Sequence of chain 1.C:
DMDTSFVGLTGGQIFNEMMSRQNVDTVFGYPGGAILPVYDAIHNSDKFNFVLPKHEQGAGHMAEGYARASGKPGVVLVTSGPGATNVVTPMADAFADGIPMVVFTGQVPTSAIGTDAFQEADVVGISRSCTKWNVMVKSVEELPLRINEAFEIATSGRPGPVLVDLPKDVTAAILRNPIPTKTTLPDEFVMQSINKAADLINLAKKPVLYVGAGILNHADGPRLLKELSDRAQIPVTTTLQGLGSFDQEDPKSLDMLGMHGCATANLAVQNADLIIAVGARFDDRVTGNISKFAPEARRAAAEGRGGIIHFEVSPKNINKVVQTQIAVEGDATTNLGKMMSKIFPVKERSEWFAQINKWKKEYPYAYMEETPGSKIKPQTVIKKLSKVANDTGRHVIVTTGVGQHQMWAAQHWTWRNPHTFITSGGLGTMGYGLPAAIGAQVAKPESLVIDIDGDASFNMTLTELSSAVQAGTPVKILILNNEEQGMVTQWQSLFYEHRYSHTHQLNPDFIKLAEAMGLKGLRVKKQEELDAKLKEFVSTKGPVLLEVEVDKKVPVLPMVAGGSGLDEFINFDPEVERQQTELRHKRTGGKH

Sequence of chain 1.B:
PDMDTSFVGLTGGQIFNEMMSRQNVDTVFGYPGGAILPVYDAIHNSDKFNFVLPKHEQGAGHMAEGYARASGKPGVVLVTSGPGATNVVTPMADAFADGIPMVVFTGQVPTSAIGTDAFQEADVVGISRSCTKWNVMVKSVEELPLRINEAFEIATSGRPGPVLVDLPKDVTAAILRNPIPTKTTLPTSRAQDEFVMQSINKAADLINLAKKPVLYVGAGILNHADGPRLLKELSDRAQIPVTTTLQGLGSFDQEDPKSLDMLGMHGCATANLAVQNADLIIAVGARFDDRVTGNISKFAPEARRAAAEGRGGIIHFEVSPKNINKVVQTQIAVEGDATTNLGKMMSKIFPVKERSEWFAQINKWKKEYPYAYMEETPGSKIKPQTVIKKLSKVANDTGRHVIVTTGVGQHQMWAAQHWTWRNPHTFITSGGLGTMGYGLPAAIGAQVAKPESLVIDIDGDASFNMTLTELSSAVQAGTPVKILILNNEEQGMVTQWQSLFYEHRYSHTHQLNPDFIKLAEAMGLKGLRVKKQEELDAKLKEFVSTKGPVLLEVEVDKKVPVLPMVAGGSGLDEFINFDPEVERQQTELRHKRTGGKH

A protein and the small-molecule ligand that binds it are described below.
Small molecule (SMILES): CC(=O)OO

Binding-site contacts:
Ligand atom C contacts residue GLN192 of chain 1.B at 3.8 Å.
Ligand atom OX1 contacts residue TP91 of chain 1.R at 3.5 Å.
Ligand atom OX1 contacts residue PXD1 of chain 1.P at 4.0 Å.
Ligand atom O contacts residue GLN192 of chain 1.B at 3.2 Å (h-bond).
Ligand atom CH3 contacts residue PXD1 of chain 1.P at 3.2 Å.
Ligand atom OX1 contacts residue GLY105 of chain 1.B at 3.3 Å.
Ligand atom CH3 contacts residue MET572 of chain 1.C at 3.6 Å (hydrophobic).
Ligand atom O contacts residue VAL487 of chain 1.C at 3.7 Å.
Ligand atom OX1 contacts residue GLN192 of chain 1.B at 3.4 Å (h-bond).
Ligand atom OX1 contacts residue GLY106 of chain 1.B at 2.4 Å (h-bond).
Ligand atom OXT contacts residue GLN192 of chain 1.B at 2.8 Å (h-bond).
Ligand atom O contacts residue TP91 of chain 1.R at 2.9 Å (h-bond).
Ligand atom OXT contacts residue TP91 of chain 1.R at 3.8 Å.
Ligand atom OXT contacts residue PXD1 of chain 1.P at 4.0 Å.
Ligand atom OXT contacts residue PHE191 of chain 1.B at 4.2 Å.
Ligand atom C contacts residue PXD1 of chain 1.P at 4.0 Å.
Ligand atom O contacts residue PHE191 of chain 1.B at 4.4 Å.
Ligand atom OXT contacts residue GLY106 of chain 1.B at 3.6 Å.
Ligand atom C contacts residue TP91 of chain 1.R at 3.1 Å.
Ligand atom CH3 contacts residue TP91 of chain 1.R at 3.0 Å.